A protein and the small-molecule ligand that binds it are described below.
Small molecule (SMILES): CC(=O)N[C@@H]1[C@@H](O)[C@H](O)[C@@H](CO)O[C@H]1O

Binding-site contacts:
Ligand atom C1 contacts residue ASN21 of chain 43.E at 1.4 Å.
Ligand atom O5 contacts residue ASN21 of chain 43.E at 2.5 Å (h-bond).
Ligand atom O6 contacts residue ASN21 of chain 43.E at 4.3 Å.
Ligand atom C7 contacts residue ASN21 of chain 43.E at 4.0 Å.
Ligand atom O7 contacts residue ASN21 of chain 43.E at 4.0 Å.
Ligand atom C6 contacts residue ASN21 of chain 43.E at 3.3 Å.
Ligand atom C4 contacts residue ASN21 of chain 43.E at 3.8 Å.
Ligand atom N2 contacts residue ASN21 of chain 43.E at 3.3 Å (h-bond).
Ligand atom C3 contacts residue ASN21 of chain 43.E at 3.7 Å.
Ligand atom C5 contacts residue ASN21 of chain 43.E at 3.3 Å.
Ligand atom C2 contacts residue ASN21 of chain 43.E at 2.5 Å.

Sequence of chain 43.E:
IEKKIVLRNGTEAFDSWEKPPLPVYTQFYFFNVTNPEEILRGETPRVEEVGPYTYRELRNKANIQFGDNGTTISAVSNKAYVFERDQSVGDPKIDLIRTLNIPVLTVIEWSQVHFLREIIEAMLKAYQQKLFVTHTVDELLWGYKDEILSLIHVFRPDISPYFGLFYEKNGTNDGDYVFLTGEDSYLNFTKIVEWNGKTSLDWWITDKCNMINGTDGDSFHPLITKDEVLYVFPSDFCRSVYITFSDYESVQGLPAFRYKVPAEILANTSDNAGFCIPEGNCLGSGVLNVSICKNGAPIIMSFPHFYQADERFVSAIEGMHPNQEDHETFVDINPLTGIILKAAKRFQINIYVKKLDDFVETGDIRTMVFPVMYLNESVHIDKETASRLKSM